Sequence of chain 1.N:
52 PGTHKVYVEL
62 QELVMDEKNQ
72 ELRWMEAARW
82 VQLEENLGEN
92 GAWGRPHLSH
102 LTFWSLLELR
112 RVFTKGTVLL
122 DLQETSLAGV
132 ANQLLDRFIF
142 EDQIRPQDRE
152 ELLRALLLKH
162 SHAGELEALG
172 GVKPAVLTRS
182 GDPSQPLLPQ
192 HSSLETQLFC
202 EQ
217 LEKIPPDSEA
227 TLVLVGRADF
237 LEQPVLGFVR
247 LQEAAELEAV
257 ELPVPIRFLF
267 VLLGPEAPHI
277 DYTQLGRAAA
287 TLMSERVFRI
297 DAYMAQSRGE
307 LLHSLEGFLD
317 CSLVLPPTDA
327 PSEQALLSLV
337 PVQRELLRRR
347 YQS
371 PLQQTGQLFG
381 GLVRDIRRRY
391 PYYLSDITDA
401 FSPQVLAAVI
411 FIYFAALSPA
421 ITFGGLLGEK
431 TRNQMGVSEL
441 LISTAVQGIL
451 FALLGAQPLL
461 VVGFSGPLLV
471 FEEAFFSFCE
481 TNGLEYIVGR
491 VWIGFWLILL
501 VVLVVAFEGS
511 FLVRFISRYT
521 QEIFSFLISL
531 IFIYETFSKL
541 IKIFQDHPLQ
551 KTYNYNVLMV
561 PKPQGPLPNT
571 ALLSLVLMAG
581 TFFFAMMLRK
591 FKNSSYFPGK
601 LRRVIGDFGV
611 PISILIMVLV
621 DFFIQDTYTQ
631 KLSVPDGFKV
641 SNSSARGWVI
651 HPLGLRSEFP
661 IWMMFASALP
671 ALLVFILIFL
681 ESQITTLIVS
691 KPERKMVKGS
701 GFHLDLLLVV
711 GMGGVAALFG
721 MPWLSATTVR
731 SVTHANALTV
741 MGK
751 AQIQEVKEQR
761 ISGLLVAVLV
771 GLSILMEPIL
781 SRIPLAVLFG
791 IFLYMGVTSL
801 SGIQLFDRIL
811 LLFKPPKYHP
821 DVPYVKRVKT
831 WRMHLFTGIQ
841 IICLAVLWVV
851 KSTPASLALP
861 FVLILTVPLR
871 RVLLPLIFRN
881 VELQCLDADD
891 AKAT

Binding-site contacts:
Ligand atom C7 contacts residue ASN642 of chain 1.N at 3.9 Å.
Ligand atom C4 contacts residue ASN642 of chain 1.N at 4.2 Å.
Ligand atom O5 contacts residue ASN642 of chain 1.N at 2.4 Å (h-bond).
Ligand atom C5 contacts residue ASN642 of chain 1.N at 3.7 Å.
Ligand atom N2 contacts residue ARG432 of chain 1.N at 4.1 Å.
Ligand atom C2 contacts residue ASN642 of chain 1.N at 2.5 Å.
Ligand atom C2 contacts residue ARG432 of chain 1.N at 3.7 Å.
Ligand atom C3 contacts residue ASN642 of chain 1.N at 3.8 Å.
Ligand atom C7 contacts residue ASN433 of chain 1.N at 4.2 Å.
Ligand atom C1 contacts residue ARG432 of chain 1.N at 3.8 Å.
Ligand atom O5 contacts residue ALA645 of chain 1.N at 4.0 Å.
Ligand atom C6 contacts residue ARG432 of chain 1.N at 4.5 Å.
Ligand atom O7 contacts residue ARG432 of chain 1.N at 4.0 Å.
Ligand atom N2 contacts residue ASN642 of chain 1.N at 2.9 Å (h-bond).
Ligand atom C1 contacts residue ASN642 of chain 1.N at 1.4 Å.
Ligand atom O5 contacts residue ARG432 of chain 1.N at 4.1 Å.
Ligand atom C7 contacts residue ARG432 of chain 1.N at 4.2 Å.
Ligand atom C8 contacts residue ASN433 of chain 1.N at 4.0 Å.
Ligand atom O7 contacts residue ASN433 of chain 1.N at 4.3 Å.
Ligand atom O7 contacts residue ASN642 of chain 1.N at 4.4 Å.
Ligand atom O6 contacts residue GLN434 of chain 1.N at 4.3 Å.

The small molecule below binds the protein below.
Small molecule (SMILES): CC(=O)N[C@H]1[C@H](O[C@H]2[C@H](O)[C@@H](NC(C)=O)CO[C@@H]2CO)O[C@H](CO)[C@@H](O)[C@@H]1O